The small molecule below binds the protein below.
Small molecule (SMILES): CC(=O)N[C@@H]1[C@@H](O[C@@H]2O[C@H](CO)[C@H](O)[C@H](O[C@]3(C(=O)O)C[C@H](O)[C@@H](NC(C)=O)[C@H]([C@H](O)[C@H](O)CO)O3)[C@H]2O)[C@H](O)[C@@H](CO[C@]2(C(=O)O)C[C@H](O)[C@@H](NC(C)=O)[C@H]([C@H](O)[C@H](O)CO)O2)O[C@H]1O

Sequence of chain 20.F:
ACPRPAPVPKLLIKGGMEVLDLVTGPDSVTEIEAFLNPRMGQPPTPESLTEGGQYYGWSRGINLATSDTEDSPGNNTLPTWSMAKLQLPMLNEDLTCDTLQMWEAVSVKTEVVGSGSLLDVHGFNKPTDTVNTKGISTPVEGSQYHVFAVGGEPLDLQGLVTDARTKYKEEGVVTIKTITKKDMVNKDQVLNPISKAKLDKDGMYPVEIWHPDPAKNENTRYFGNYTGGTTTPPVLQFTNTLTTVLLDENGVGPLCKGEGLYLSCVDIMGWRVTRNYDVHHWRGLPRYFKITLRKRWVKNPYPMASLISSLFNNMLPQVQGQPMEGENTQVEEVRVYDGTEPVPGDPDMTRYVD

Binding-site contacts:
Ligand atom O4 contacts residue TYR72 of chain 16.F at 3.8 Å.
Ligand atom O8 contacts residue ARG77 of chain 16.F at 3.1 Å (salt-bridge).
Ligand atom C1 contacts residue SER89 of chain 16.F at 4.2 Å.
Ligand atom C1 contacts residue ARG77 of chain 16.F at 3.1 Å.
Ligand atom C6 contacts residue ARG77 of chain 16.F at 4.3 Å.
Ligand atom C11 contacts residue ASP85 of chain 20.F at 4.2 Å.
Ligand atom C1 contacts residue TYR72 of chain 16.F at 4.0 Å (hydrophobic).
Ligand atom C8 contacts residue ARG77 of chain 16.F at 4.1 Å.
Ligand atom C4 contacts residue TYR72 of chain 16.F at 3.4 Å (hydrophobic).
Ligand atom O3 contacts residue VAL296 of chain 16.F at 4.3 Å.
Ligand atom C6 contacts residue TYR72 of chain 16.F at 3.8 Å (hydrophobic).
Ligand atom O8 contacts residue TYR72 of chain 16.F at 3.9 Å.
Ligand atom O3 contacts residue GLY78 of chain 16.F at 3.6 Å.
Ligand atom C3 contacts residue VAL296 of chain 16.F at 3.7 Å (hydrophobic).
Ligand atom C4 contacts residue HIS298 of chain 16.F at 4.0 Å.
Ligand atom C6 contacts residue ASN93 of chain 16.F at 3.1 Å.
Ligand atom C3 contacts residue GLY78 of chain 16.F at 4.1 Å.
Ligand atom O4 contacts residue HIS298 of chain 16.F at 3.0 Å (h-bond).
Ligand atom O1A contacts residue SER89 of chain 16.F at 4.1 Å.
Ligand atom C3 contacts residue HIS298 of chain 16.F at 4.1 Å.
Ligand atom C4 contacts residue GLY78 of chain 16.F at 3.4 Å.
Ligand atom C5 contacts residue ASN93 of chain 16.F at 4.1 Å.
Ligand atom O1B contacts residue ARG77 of chain 16.F at 2.5 Å (salt-bridge).
Ligand atom O4 contacts residue THR291 of chain 16.F at 3.4 Å.
Ligand atom C2 contacts residue GLY78 of chain 16.F at 4.1 Å.
Ligand atom C1 contacts residue GLY78 of chain 16.F at 4.1 Å.
Ligand atom O8 contacts residue GLU87 of chain 16.F at 3.9 Å.
Ligand atom N5 contacts residue TYR72 of chain 16.F at 3.0 Å (h-bond).
Ligand atom O6 contacts residue ASN93 of chain 16.F at 3.0 Å (h-bond).
Ligand atom C3 contacts residue GLY78 of chain 16.F at 3.9 Å.
Ligand atom O1A contacts residue ARG77 of chain 16.F at 3.0 Å (salt-bridge).
Ligand atom C5 contacts residue TYR72 of chain 16.F at 3.5 Å (hydrophobic).
Ligand atom O1B contacts residue SER89 of chain 16.F at 3.5 Å (h-bond).
Ligand atom O4 contacts residue ILE79 of chain 16.F at 3.6 Å (h-bond).
Ligand atom O4 contacts residue ASN80 of chain 16.F at 4.0 Å.
Ligand atom C10 contacts residue TYR72 of chain 16.F at 4.1 Å (hydrophobic).
Ligand atom O4 contacts residue GLY78 of chain 16.F at 3.2 Å.
Ligand atom C3 contacts residue ARG77 of chain 16.F at 4.1 Å.
Ligand atom O1A contacts residue GLY78 of chain 16.F at 3.7 Å.
Ligand atom O1A contacts residue TYR72 of chain 16.F at 3.1 Å.

Sequence of chain 16.F:
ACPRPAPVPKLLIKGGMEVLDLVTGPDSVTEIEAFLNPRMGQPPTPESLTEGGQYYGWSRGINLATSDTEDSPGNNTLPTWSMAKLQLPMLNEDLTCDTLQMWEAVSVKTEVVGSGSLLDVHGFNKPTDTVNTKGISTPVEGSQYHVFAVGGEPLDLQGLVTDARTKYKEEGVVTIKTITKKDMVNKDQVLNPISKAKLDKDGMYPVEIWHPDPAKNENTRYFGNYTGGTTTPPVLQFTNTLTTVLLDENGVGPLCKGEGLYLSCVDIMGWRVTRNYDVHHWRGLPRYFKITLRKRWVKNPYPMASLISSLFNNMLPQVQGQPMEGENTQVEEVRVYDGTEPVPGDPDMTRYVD